A protein and the small-molecule ligand that binds it are described below.
Small molecule (SMILES): CC(=O)N[C@@H]1[C@@H](O)[C@H](O)[C@@H](CO)O[C@H]1O

Sequence of chain 1.A:
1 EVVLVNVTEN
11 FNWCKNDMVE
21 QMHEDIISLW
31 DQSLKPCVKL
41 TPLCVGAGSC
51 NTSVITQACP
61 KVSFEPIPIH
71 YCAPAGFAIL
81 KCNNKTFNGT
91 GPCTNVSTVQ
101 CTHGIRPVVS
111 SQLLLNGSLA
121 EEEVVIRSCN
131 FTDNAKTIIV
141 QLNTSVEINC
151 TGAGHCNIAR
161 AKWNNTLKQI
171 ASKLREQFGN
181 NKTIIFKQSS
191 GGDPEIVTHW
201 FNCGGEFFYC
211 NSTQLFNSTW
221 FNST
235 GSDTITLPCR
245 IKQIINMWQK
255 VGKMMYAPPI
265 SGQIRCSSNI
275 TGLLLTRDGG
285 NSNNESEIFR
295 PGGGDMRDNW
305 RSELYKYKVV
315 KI

Binding-site contacts:
Ligand atom O6 contacts residue ASN217 of chain 1.A at 3.5 Å (h-bond).
Ligand atom C7 contacts residue THR213 of chain 1.A at 4.3 Å.
Ligand atom C4 contacts residue ASN217 of chain 1.A at 4.2 Å.
Ligand atom C8 contacts residue ASN217 of chain 1.A at 4.0 Å.
Ligand atom O7 contacts residue ASN217 of chain 1.A at 3.2 Å (h-bond).
Ligand atom C8 contacts residue THR213 of chain 1.A at 3.8 Å.
Ligand atom C2 contacts residue ASN217 of chain 1.A at 2.4 Å.
Ligand atom O7 contacts residue THR213 of chain 1.A at 4.0 Å.
Ligand atom C3 contacts residue ASN217 of chain 1.A at 3.8 Å.
Ligand atom O5 contacts residue ASN217 of chain 1.A at 2.4 Å (h-bond).
Ligand atom N2 contacts residue ASN217 of chain 1.A at 2.8 Å (h-bond).
Ligand atom C1 contacts residue ASN217 of chain 1.A at 1.4 Å.
Ligand atom C5 contacts residue ASN217 of chain 1.A at 3.6 Å.
Ligand atom C7 contacts residue ASN217 of chain 1.A at 3.0 Å.